This protein binds this small molecule.
Small molecule (SMILES): Cc1c(C(=O)C2=C(O)CCCC2=O)ccc2c1c(=O)n(CC(=O)Oc1ccc3ccc4cccc5ccc1c3c45)c(=O)n2C

Binding-site contacts:
Ligand atom O10 contacts residue PHE391 of chain 2.A at 3.7 Å.
Ligand atom C8 contacts residue HIS280 of chain 2.A at 3.7 Å.
Ligand atom C5 contacts residue HIS280 of chain 2.A at 3.9 Å.
Ligand atom O7 contacts residue VAL200 of chain 2.A at 3.8 Å.
Ligand atom C12 contacts residue PHE353 of chain 2.A at 3.7 Å (hydrophobic).
Ligand atom C6 contacts residue HIS280 of chain 2.A at 3.7 Å.
Ligand atom C21 contacts residue HIS280 of chain 2.A at 3.7 Å.
Ligand atom C6 contacts residue CO1 of chain 2.B at 3.2 Å.
Ligand atom O7 contacts residue CO1 of chain 2.B at 2.1 Å.
Ligand atom O10 contacts residue PHE353 of chain 2.A at 3.6 Å.
Ligand atom N16 contacts residue PHE353 of chain 2.A at 3.6 Å.
Ligand atom C21 contacts residue PHE353 of chain 2.A at 3.3 Å (hydrophobic).
Ligand atom O24 contacts residue LEU399 of chain 2.A at 3.5 Å.
Ligand atom C14 contacts residue PHE353 of chain 2.A at 3.1 Å (hydrophobic).
Ligand atom O10 contacts residue GLU366 of chain 2.A at 3.2 Å (salt-bridge).
Ligand atom O10 contacts residue HIS280 of chain 2.A at 3.1 Å (h-bond).
Ligand atom C15 contacts residue PHE353 of chain 2.A at 3.0 Å (hydrophobic).
Ligand atom C12 contacts residue GLY392 of chain 2.A at 3.6 Å.
Ligand atom C11 contacts residue PHE353 of chain 2.A at 3.6 Å (hydrophobic).
Ligand atom C21 contacts residue PHE364 of chain 2.A at 3.8 Å (hydrophobic).
Ligand atom O20 contacts residue PHE396 of chain 2.A at 3.3 Å.
Ligand atom C5 contacts residue CO1 of chain 2.B at 3.6 Å.
Ligand atom C3 contacts residue SER239 of chain 2.A at 3.5 Å.
Ligand atom O10 contacts residue CO1 of chain 2.B at 2.0 Å.
Ligand atom C11 contacts residue PHE391 of chain 2.A at 3.3 Å (hydrophobic).
Ligand atom O7 contacts residue HIS280 of chain 2.A at 3.3 Å (h-bond).
Ligand atom C1 contacts residue PHE391 of chain 2.A at 3.9 Å (hydrophobic).
Ligand atom O7 contacts residue HIS198 of chain 2.A at 3.1 Å (h-bond).
Ligand atom C13 contacts residue PHE353 of chain 2.A at 3.3 Å (hydrophobic).
Ligand atom C8 contacts residue CO1 of chain 2.B at 3.1 Å.
Ligand atom C1 contacts residue PRO252 of chain 2.A at 3.7 Å (hydrophobic).
Ligand atom N18 contacts residue PHE353 of chain 2.A at 3.8 Å.
Ligand atom C2 contacts residue SER239 of chain 2.A at 3.5 Å.
Ligand atom O7 contacts residue PHE391 of chain 2.A at 3.9 Å.
Ligand atom C22 contacts residue ASN395 of chain 2.A at 3.4 Å.
Ligand atom C3 contacts residue ASN254 of chain 2.A at 3.6 Å.
Ligand atom C9 contacts residue PHE353 of chain 2.A at 3.4 Å (hydrophobic).
Ligand atom C19 contacts residue PHE353 of chain 2.A at 3.6 Å (hydrophobic).
Ligand atom C8 contacts residue PHE391 of chain 2.A at 3.7 Å (hydrophobic).
Ligand atom C13 contacts residue PHE396 of chain 2.A at 3.8 Å (hydrophobic).

Sequence of chain 2.A:
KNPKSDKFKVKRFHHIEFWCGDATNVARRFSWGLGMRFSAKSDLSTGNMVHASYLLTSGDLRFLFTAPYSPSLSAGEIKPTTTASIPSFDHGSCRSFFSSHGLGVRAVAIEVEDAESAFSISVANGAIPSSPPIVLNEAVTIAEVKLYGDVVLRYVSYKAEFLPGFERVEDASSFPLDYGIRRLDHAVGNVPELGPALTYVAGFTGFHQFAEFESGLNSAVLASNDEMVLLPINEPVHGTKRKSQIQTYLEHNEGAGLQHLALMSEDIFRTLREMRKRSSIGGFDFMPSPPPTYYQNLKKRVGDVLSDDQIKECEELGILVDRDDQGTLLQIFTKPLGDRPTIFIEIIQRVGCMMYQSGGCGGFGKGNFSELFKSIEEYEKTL